A protein and the small-molecule ligand that binds it are described below.
Small molecule (SMILES): O=c1ccn([C@@H]2O[C@H](CO[P](=O)(O)O[C@H]3[C@@H](O)[C@H](n4ccc(=O)[nH]c4=O)O[C@@H]3CO[P](=O)(O)O[C@H]3[C@@H](O)[C@H](n4ccc(=O)[nH]c4=O)O[C@@H]3CO[P](=O)(O)O[C@H]3[C@@H](O)[C@H](n4ccc(=O)[nH]c4=O)O[C@@H]3COP(=O)=O)[C@@H](O)[C@H]2O)c(=O)[nH]1

Sequence of chain 40.A:
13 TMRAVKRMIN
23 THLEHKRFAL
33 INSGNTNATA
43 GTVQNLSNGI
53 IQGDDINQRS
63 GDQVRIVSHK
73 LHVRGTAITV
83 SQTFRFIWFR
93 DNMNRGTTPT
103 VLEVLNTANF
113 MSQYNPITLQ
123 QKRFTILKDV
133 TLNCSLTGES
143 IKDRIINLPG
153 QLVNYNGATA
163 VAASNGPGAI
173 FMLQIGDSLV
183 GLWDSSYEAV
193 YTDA

Binding-site contacts:
Ligand atom N3 contacts residue A2 of chain 40.B at 3.7 Å.
Ligand atom P contacts residue ARG15 of chain 40.A at 3.1 Å.
Ligand atom OP1 contacts residue LYS18 of chain 40.A at 3.7 Å.
Ligand atom O4 contacts residue A3 of chain 40.B at 2.8 Å (h-bond).
Ligand atom OP1 contacts residue MET14 of chain 40.A at 3.8 Å.
Ligand atom OP2 contacts residue ARG15 of chain 40.A at 2.5 Å.
Ligand atom C5' contacts residue ARG19 of chain 40.A at 3.2 Å.
Ligand atom C2 contacts residue A1 of chain 40.B at 3.1 Å.
Ligand atom C4' contacts residue ARG15 of chain 40.A at 3.3 Å.
Ligand atom OP1 contacts residue ARG19 of chain 40.A at 4.1 Å.
Ligand atom C4 contacts residue A1 of chain 40.B at 3.4 Å.
Ligand atom OP2 contacts residue ALA16 of chain 40.A at 4.1 Å.
Ligand atom C4 contacts residue A3 of chain 40.B at 3.6 Å.
Ligand atom C2 contacts residue A3 of chain 40.B at 3.5 Å.
Ligand atom O4' contacts residue ARG19 of chain 40.A at 3.9 Å.
Ligand atom C5' contacts residue ARG15 of chain 40.A at 2.5 Å.
Ligand atom P contacts residue ARG19 of chain 40.A at 2.8 Å.
Ligand atom O3' contacts residue ARG19 of chain 40.A at 3.6 Å (salt-bridge).
Ligand atom C1' contacts residue ARG19 of chain 40.A at 4.3 Å.
Ligand atom C6 contacts residue ARG19 of chain 40.A at 2.7 Å.
Ligand atom O2 contacts residue A2 of chain 40.B at 3.7 Å.
Ligand atom O4 contacts residue A1 of chain 40.B at 3.0 Å (h-bond).
Ligand atom O5' contacts residue ARG19 of chain 40.A at 2.1 Å (salt-bridge).
Ligand atom C5 contacts residue ARG19 of chain 40.A at 2.9 Å.
Ligand atom C2 contacts residue A2 of chain 40.B at 3.9 Å.
Ligand atom N3 contacts residue A3 of chain 40.B at 2.8 Å (h-bond).
Ligand atom C2' contacts residue ARG19 of chain 40.A at 3.6 Å.
Ligand atom N1 contacts residue ARG19 of chain 40.A at 3.9 Å.
Ligand atom O2 contacts residue A1 of chain 40.B at 2.7 Å (h-bond).
Ligand atom O3' contacts residue ARG15 of chain 40.A at 3.1 Å (salt-bridge).
Ligand atom N3 contacts residue A1 of chain 40.B at 2.7 Å (h-bond).
Ligand atom C3' contacts residue ARG15 of chain 40.A at 3.8 Å.
Ligand atom OP2 contacts residue ARG19 of chain 40.A at 2.1 Å (salt-bridge).
Ligand atom O2 contacts residue A3 of chain 40.B at 3.2 Å.
Ligand atom OP1 contacts residue ARG15 of chain 40.A at 2.5 Å.
Ligand atom C4 contacts residue ARG19 of chain 40.A at 3.9 Å.
Ligand atom C3' contacts residue ARG19 of chain 40.A at 3.4 Å.
Ligand atom O5' contacts residue ARG15 of chain 40.A at 3.6 Å.
Ligand atom N1 contacts residue A3 of chain 40.B at 4.3 Å.
Ligand atom C4' contacts residue ARG19 of chain 40.A at 3.7 Å.